The protein below binds the small molecule below.
Small molecule (SMILES): CC(=O)N[C@@H]1[C@@H](O)[C@H](O)[C@@H](CO)O[C@H]1O

Sequence of chain 1.A:
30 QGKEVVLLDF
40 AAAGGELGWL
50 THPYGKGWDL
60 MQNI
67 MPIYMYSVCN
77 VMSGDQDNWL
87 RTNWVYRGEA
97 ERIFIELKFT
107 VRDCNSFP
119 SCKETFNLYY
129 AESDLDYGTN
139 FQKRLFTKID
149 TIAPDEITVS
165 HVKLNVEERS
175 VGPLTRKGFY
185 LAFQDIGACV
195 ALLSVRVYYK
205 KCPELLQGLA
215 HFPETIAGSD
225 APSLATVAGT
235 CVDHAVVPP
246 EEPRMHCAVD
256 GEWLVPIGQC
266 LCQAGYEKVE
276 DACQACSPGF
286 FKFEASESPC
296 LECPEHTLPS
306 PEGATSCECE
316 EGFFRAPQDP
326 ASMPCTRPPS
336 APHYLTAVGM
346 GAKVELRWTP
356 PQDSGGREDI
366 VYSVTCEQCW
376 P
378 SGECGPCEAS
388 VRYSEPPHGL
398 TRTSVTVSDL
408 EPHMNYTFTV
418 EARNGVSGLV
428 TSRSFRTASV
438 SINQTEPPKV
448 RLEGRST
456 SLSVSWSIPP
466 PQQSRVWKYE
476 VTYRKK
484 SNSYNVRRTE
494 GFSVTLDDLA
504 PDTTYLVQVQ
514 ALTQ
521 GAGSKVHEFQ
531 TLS

Binding-site contacts:
Ligand atom O5 contacts residue SER436 of chain 1.A at 4.3 Å.
Ligand atom C1 contacts residue SER436 of chain 1.A at 4.0 Å.
Ligand atom C1 contacts residue THR414 of chain 1.A at 4.1 Å.
Ligand atom C2 contacts residue ASN412 of chain 1.A at 2.9 Å.
Ligand atom C5 contacts residue ASN412 of chain 1.A at 3.5 Å.
Ligand atom C2 contacts residue SER436 of chain 1.A at 3.6 Å.
Ligand atom C2 contacts residue THR414 of chain 1.A at 3.8 Å.
Ligand atom O5 contacts residue ASN412 of chain 1.A at 2.3 Å (h-bond).
Ligand atom C8 contacts residue THR414 of chain 1.A at 4.4 Å.
Ligand atom N2 contacts residue ASN412 of chain 1.A at 3.4 Å (h-bond).
Ligand atom C7 contacts residue THR414 of chain 1.A at 4.2 Å.
Ligand atom C3 contacts residue ASN412 of chain 1.A at 4.0 Å.
Ligand atom C8 contacts residue CYS374 of chain 1.A at 4.3 Å (hydrophobic).
Ligand atom C7 contacts residue ASN412 of chain 1.A at 4.5 Å.
Ligand atom C4 contacts residue ASN412 of chain 1.A at 4.3 Å.
Ligand atom O6 contacts residue ASN412 of chain 1.A at 4.1 Å.
Ligand atom N2 contacts residue THR414 of chain 1.A at 3.3 Å (h-bond).
Ligand atom C1 contacts residue ASN412 of chain 1.A at 1.5 Å.
Ligand atom C6 contacts residue ASN412 of chain 1.A at 4.4 Å.
Ligand atom N2 contacts residue SER436 of chain 1.A at 4.1 Å.